Sequence of chain 1.B:
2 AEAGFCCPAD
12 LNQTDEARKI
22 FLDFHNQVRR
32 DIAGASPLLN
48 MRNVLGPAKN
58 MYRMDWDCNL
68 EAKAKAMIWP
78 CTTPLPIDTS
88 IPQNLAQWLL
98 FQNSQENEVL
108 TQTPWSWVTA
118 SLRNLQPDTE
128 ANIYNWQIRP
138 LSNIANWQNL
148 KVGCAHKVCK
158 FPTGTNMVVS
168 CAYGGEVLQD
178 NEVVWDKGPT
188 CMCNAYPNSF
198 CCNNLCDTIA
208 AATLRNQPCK

Binding-site contacts:
Ligand atom C2 contacts residue ASN13 of chain 1.B at 2.3 Å.
Ligand atom C1 contacts residue ASN13 of chain 1.B at 1.4 Å.
Ligand atom C4 contacts residue ASN13 of chain 1.B at 4.1 Å.
Ligand atom O7 contacts residue ASN13 of chain 1.B at 3.4 Å (h-bond).
Ligand atom O5 contacts residue ASN13 of chain 1.B at 2.4 Å (h-bond).
Ligand atom N2 contacts residue ASN13 of chain 1.B at 2.8 Å (h-bond).
Ligand atom C5 contacts residue ASN13 of chain 1.B at 3.7 Å.
Ligand atom C3 contacts residue ASN13 of chain 1.B at 3.7 Å.
Ligand atom C7 contacts residue ASN13 of chain 1.B at 3.4 Å.

A protein and the small-molecule ligand that binds it are described below.
Small molecule (SMILES): CC(=O)N[C@@H]1[C@@H](O)[C@H](O)[C@@H](CO)O[C@H]1O